Binding-site contacts:
Ligand atom O4 contacts residue ASN484 of chain 1.A at 3.5 Å (h-bond).
Ligand atom O4A contacts residue ASN284 of chain 1.A at 2.9 Å (h-bond).
Ligand atom O2A contacts residue LEU136 of chain 1.A at 3.2 Å (h-bond).
Ligand atom O2A contacts residue ASP283 of chain 1.A at 3.2 Å (salt-bridge).
Ligand atom C2A contacts residue ASP283 of chain 1.A at 3.5 Å.
Ligand atom O3 contacts residue ALA673 of chain 1.A at 3.3 Å (h-bond).
Ligand atom O3 contacts residue GLU672 of chain 1.A at 2.7 Å (salt-bridge).
Ligand atom C2 contacts residue GLU672 of chain 1.A at 3.8 Å.
Ligand atom C2A contacts residue ASN284 of chain 1.A at 3.6 Å.
Ligand atom C2 contacts residue HIS377 of chain 1.A at 3.6 Å.
Ligand atom O5 contacts residue HIS377 of chain 1.A at 3.7 Å.
Ligand atom C3 contacts residue GLU672 of chain 1.A at 3.3 Å.
Ligand atom C2A contacts residue LEU136 of chain 1.A at 3.5 Å (hydrophobic).
Ligand atom F3 contacts residue THR378 of chain 1.A at 3.5 Å.
Ligand atom O5 contacts residue LEU136 of chain 1.A at 3.6 Å (h-bond).
Ligand atom C6 contacts residue HIS377 of chain 1.A at 3.2 Å.
Ligand atom F3 contacts residue HIS377 of chain 1.A at 3.1 Å.
Ligand atom O2 contacts residue ASN284 of chain 1.A at 3.5 Å (h-bond).
Ligand atom O2 contacts residue GLU672 of chain 1.A at 3.1 Å (salt-bridge).
Ligand atom F1 contacts residue ALA383 of chain 1.A at 3.6 Å.
Ligand atom F1 contacts residue ASN284 of chain 1.A at 3.4 Å.
Ligand atom O6 contacts residue HIS377 of chain 1.A at 2.9 Å (h-bond).
Ligand atom O3 contacts residue SER674 of chain 1.A at 2.9 Å (h-bond).
Ligand atom N1 contacts residue LEU136 of chain 1.A at 3.6 Å.
Ligand atom F1 contacts residue THR378 of chain 1.A at 3.6 Å.
Ligand atom O4 contacts residue GLY675 of chain 1.A at 2.8 Å (h-bond).
Ligand atom N3 contacts residue ASP283 of chain 1.A at 2.7 Å (salt-bridge).
Ligand atom O2A contacts residue GLY135 of chain 1.A at 3.3 Å (h-bond).
Ligand atom C6 contacts residue ASN484 of chain 1.A at 3.5 Å.
Ligand atom C4A contacts residue ASN284 of chain 1.A at 3.5 Å.
Ligand atom O2 contacts residue TYR573 of chain 1.A at 3.3 Å (h-bond).
Ligand atom C6A contacts residue HIS377 of chain 1.A at 3.6 Å.
Ligand atom F2 contacts residue ASP339 of chain 1.A at 3.6 Å.
Ligand atom F3 contacts residue ASP339 of chain 1.A at 3.4 Å.
Ligand atom C5A contacts residue ASN284 of chain 1.A at 3.8 Å.
Ligand atom O4 contacts residue SER674 of chain 1.A at 3.7 Å.
Ligand atom O6 contacts residue ASN484 of chain 1.A at 2.5 Å (h-bond).
Ligand atom F2 contacts residue LEU136 of chain 1.A at 3.8 Å.
Ligand atom N3 contacts residue ASN284 of chain 1.A at 3.5 Å (h-bond).
Ligand atom O3 contacts residue GLY675 of chain 1.A at 3.1 Å (h-bond).

The protein below binds the small molecule below.
Small molecule (SMILES): O=c1[nH]c(=O)n([C@@H]2O[C@H](CO)[C@@H](O)[C@H](O)[C@H]2O)cc1C(F)(F)F

Sequence of chain 1.A:
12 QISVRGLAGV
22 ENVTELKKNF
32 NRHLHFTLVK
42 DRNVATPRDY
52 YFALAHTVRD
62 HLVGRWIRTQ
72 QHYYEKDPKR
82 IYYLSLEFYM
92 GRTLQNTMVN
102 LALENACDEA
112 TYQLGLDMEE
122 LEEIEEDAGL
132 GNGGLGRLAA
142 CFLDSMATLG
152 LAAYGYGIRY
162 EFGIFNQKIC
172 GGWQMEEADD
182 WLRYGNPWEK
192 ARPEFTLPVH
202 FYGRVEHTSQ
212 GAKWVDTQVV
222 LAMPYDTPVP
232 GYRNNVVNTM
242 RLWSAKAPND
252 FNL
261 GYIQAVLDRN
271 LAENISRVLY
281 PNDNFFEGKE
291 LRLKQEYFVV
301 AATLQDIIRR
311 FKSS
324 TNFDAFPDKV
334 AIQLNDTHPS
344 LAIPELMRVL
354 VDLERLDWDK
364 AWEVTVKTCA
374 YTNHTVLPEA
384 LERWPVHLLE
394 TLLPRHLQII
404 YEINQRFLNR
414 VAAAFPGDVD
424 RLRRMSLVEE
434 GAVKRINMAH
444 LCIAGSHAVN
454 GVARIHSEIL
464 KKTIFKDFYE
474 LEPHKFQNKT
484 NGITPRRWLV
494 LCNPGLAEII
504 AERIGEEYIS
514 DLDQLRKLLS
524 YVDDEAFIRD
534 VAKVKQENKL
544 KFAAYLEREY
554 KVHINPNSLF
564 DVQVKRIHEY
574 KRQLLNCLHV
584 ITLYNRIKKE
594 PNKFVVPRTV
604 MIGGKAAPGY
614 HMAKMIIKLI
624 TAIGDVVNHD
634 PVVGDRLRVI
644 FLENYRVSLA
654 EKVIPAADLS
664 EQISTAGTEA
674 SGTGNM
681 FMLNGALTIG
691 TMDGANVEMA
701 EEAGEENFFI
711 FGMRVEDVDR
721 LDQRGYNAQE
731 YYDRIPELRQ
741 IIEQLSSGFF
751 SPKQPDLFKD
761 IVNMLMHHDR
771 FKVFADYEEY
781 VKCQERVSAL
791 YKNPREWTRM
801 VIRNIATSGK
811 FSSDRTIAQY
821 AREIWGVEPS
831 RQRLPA